Binding-site contacts:
Ligand atom OP2 contacts residue SER971 of chain 1.A at 3.5 Å (h-bond).
Ligand atom P contacts residue SER971 of chain 1.A at 3.4 Å.
Ligand atom C4' contacts residue LYS1200 of chain 1.A at 3.5 Å.
Ligand atom O5' contacts residue LYS1200 of chain 1.A at 4.0 Å.
Ligand atom OP1 contacts residue SER971 of chain 1.A at 2.9 Å (h-bond).
Ligand atom C5' contacts residue LYS974 of chain 1.A at 3.9 Å.
Ligand atom O3' contacts residue SER971 of chain 1.A at 3.5 Å (h-bond).
Ligand atom C3' contacts residue LYS1200 of chain 1.A at 3.5 Å.
Ligand atom O4' contacts residue LYS1200 of chain 1.A at 4.2 Å.
Ligand atom OP1 contacts residue LYS1200 of chain 1.A at 3.1 Å (salt-bridge).
Ligand atom C3' contacts residue SER971 of chain 1.A at 3.9 Å.
Ligand atom P contacts residue LYS1200 of chain 1.A at 3.4 Å.
Ligand atom O3' contacts residue LYS1200 of chain 1.A at 2.4 Å (salt-bridge).
Ligand atom O5' contacts residue LYS974 of chain 1.A at 3.9 Å.
Ligand atom OP1 contacts residue LYS974 of chain 1.A at 3.7 Å.
Ligand atom OP1 contacts residue ASN969 of chain 1.A at 4.2 Å.
Ligand atom C5' contacts residue LYS1200 of chain 1.A at 3.6 Å.
Ligand atom P contacts residue LYS974 of chain 1.A at 4.3 Å.

This small molecule binds to this protein.
Small molecule (SMILES): Cc1cn([C@H]2C[C@H](O[P](=O)(O)OC[C@H]3O[C@@H](n4ccc(N)nc4=O)C[C@@H]3O[P](=O)(O)OC[C@H]3O[C@@H](n4cc(C)c(=O)[nH]c4=O)C[C@@H]3O)[C@@H](CO[P](=O)(O)O[C@H]3C[C@H](n4ccc(N)nc4=O)O[C@@H]3CO[P](=O)(O)O[C@H]3C[C@H](n4cnc5c(N)ncnc54)O[C@@H]3CO[P](=O)(O)O[C@H]3C[C@H](n4cnc5c(=O)nc(N)[nH]c54)O[C@@H]3CO[P](=O)(O)O[C@H]3C[C@H](n4cnc5c(=O)nc(N)[nH]c54)O[C@@H]3COP(=O)=O)O2)c(=O)[nH]c1=O

Sequence of chain 1.A:
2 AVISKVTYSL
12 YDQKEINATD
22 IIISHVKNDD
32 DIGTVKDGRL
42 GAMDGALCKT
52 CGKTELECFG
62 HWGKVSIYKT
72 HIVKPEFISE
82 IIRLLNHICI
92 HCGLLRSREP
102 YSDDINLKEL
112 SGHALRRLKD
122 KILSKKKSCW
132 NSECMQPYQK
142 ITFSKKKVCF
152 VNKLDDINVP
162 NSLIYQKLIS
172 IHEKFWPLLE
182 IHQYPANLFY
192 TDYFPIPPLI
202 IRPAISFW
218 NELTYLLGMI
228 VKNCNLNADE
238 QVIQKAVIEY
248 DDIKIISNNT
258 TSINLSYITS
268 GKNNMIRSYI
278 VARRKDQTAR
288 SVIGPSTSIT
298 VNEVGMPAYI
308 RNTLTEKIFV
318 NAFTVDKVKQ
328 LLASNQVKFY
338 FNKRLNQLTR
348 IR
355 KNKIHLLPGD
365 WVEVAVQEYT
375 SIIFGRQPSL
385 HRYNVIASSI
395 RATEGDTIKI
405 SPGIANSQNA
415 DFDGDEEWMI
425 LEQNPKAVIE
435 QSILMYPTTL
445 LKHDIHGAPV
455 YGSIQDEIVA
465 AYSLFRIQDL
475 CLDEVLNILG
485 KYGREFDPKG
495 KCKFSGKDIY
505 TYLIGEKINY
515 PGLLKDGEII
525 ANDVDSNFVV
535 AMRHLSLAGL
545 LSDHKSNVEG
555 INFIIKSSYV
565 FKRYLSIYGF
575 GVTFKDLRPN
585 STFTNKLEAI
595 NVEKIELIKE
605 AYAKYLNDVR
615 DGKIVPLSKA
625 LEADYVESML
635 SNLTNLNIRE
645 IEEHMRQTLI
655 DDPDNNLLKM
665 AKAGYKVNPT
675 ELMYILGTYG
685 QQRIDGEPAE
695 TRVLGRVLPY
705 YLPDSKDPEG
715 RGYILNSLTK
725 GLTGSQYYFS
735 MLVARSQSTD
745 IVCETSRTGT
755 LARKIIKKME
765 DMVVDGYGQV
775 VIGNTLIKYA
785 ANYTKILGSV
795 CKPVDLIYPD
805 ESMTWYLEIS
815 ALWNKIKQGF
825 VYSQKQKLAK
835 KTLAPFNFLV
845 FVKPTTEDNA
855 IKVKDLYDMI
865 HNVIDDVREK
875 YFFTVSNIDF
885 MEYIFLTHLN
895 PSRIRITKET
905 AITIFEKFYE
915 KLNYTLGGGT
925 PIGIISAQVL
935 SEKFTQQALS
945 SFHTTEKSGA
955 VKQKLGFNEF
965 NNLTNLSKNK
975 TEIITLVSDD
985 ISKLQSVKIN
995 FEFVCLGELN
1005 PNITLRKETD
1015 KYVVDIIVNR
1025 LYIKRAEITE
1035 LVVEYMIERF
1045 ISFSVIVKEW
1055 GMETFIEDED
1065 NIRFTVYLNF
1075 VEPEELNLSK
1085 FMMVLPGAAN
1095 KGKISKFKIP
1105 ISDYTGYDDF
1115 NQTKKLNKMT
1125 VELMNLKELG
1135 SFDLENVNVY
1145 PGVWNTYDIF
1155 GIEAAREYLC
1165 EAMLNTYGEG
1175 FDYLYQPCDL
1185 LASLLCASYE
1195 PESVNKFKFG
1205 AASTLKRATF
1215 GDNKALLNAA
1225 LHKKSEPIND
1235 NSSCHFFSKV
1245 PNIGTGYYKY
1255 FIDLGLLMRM